A protein and the small-molecule ligand that binds it are described below.
Small molecule (SMILES): C[C@H]1C[C@@H](N)CN(c2ncnc3[nH]c(Cl)c(-c4cccc(C#N)c4)c23)C1

Binding-site contacts:
Ligand atom C12 contacts residue LEU168 of chain 1.B at 3.6 Å (hydrophobic).
Ligand atom N2 contacts residue GLU116 of chain 1.B at 2.9 Å (salt-bridge).
Ligand atom C11 contacts residue PHE117 of chain 1.B at 3.8 Å (hydrophobic).
Ligand atom N4 contacts residue PHE117 of chain 1.B at 3.6 Å.
Ligand atom N2 contacts residue LEU168 of chain 1.B at 3.5 Å.
Ligand atom C17 contacts residue LEU47 of chain 1.B at 3.8 Å (hydrophobic).
Ligand atom N2 contacts residue ALA68 of chain 1.B at 3.5 Å.
Ligand atom C18 contacts residue ASP125 of chain 1.B at 3.5 Å.
Ligand atom C1 contacts residue VAL55 of chain 1.B at 4.0 Å (hydrophobic).
Ligand atom CL1 contacts residue VAL99 of chain 1.B at 3.6 Å.
Ligand atom C12 contacts residue GLU116 of chain 1.B at 3.9 Å.
Ligand atom C9 contacts residue LEU168 of chain 1.B at 3.5 Å (hydrophobic).
Ligand atom C6 contacts residue ASP179 of chain 1.B at 4.0 Å.
Ligand atom C3 contacts residue LEU168 of chain 1.B at 3.8 Å (hydrophobic).
Ligand atom C2 contacts residue ASP125 of chain 1.B at 3.8 Å.
Ligand atom C10 contacts residue LEU168 of chain 1.B at 3.5 Å (hydrophobic).
Ligand atom N1 contacts residue LYS70 of chain 1.B at 3.2 Å.
Ligand atom C13 contacts residue LEU168 of chain 1.B at 3.7 Å (hydrophobic).
Ligand atom C10 contacts residue GLU116 of chain 1.B at 3.8 Å.
Ligand atom C4 contacts residue ASN166 of chain 1.B at 3.9 Å.
Ligand atom C5 contacts residue ASP179 of chain 1.B at 3.5 Å.
Ligand atom C15 contacts residue LEU47 of chain 1.B at 3.9 Å (hydrophobic).
Ligand atom C19 contacts residue GLY48 of chain 1.B at 3.6 Å.
Ligand atom N3 contacts residue GLY121 of chain 1.B at 4.0 Å.
Ligand atom C10 contacts residue ALA68 of chain 1.B at 3.9 Å (hydrophobic).
Ligand atom C12 contacts residue ALA68 of chain 1.B at 4.0 Å (hydrophobic).
Ligand atom C4 contacts residue ALA165 of chain 1.B at 4.0 Å (hydrophobic).
Ligand atom C19 contacts residue VAL55 of chain 1.B at 3.8 Å (hydrophobic).
Ligand atom N4 contacts residue CYS118 of chain 1.B at 2.9 Å (h-bond).
Ligand atom C15 contacts residue VAL55 of chain 1.B at 4.0 Å (hydrophobic).
Ligand atom CL1 contacts residue GLU116 of chain 1.B at 3.8 Å.
Ligand atom C11 contacts residue CYS118 of chain 1.B at 3.2 Å (hydrophobic).
Ligand atom N6 contacts residue ASP125 of chain 1.B at 2.8 Å (salt-bridge).
Ligand atom C12 contacts residue CYS118 of chain 1.B at 3.9 Å (hydrophobic).
Ligand atom C7 contacts residue VAL55 of chain 1.B at 4.0 Å (hydrophobic).
Ligand atom N3 contacts residue LEU47 of chain 1.B at 3.9 Å.
Ligand atom CL1 contacts residue MET115 of chain 1.B at 3.3 Å.
Ligand atom C1 contacts residue ASP179 of chain 1.B at 3.8 Å.
Ligand atom N1 contacts residue ASP179 of chain 1.B at 3.7 Å.
Ligand atom C19 contacts residue GLY49 of chain 1.B at 3.6 Å.

Sequence of chain 1.B:
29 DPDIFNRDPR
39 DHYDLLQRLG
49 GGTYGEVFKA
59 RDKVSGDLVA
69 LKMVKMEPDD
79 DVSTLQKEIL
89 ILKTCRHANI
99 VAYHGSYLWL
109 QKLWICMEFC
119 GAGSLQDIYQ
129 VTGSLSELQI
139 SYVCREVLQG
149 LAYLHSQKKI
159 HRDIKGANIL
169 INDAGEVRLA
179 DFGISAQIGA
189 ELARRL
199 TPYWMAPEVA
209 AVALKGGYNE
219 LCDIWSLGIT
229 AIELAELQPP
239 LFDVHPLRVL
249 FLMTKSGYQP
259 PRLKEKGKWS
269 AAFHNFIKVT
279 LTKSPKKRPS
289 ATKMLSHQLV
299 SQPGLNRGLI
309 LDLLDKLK